A protein and the small-molecule ligand that binds it are described below.
Small molecule (SMILES): CC1=C(/C=C/C(C)=C/C=C/C(C)=C/C=O)C(C)(C)CCC1

Sequence of chain 1.A:
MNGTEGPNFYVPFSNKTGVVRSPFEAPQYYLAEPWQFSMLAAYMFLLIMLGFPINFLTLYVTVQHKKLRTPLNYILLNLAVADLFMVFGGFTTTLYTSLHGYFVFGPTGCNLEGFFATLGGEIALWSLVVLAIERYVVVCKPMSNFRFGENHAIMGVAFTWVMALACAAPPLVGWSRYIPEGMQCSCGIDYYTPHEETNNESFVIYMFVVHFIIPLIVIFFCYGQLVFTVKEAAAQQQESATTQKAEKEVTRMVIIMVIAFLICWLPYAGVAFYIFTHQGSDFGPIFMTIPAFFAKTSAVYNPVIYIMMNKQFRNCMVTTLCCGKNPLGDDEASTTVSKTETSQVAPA

Binding-site contacts:
Ligand atom C19 contacts residue ILE190 of chain 1.A at 3.3 Å (hydrophobic).
Ligand atom C13 contacts residue ALA118 of chain 1.A at 3.7 Å (hydrophobic).
Ligand atom C14 contacts residue GLU114 of chain 1.A at 3.9 Å.
Ligand atom C14 contacts residue CYS188 of chain 1.A at 4.0 Å (hydrophobic).
Ligand atom C18 contacts residue GLY122 of chain 1.A at 3.5 Å.
Ligand atom C20 contacts residue TRP266 of chain 1.A at 3.7 Å (hydrophobic).
Ligand atom C9 contacts residue TYR269 of chain 1.A at 3.8 Å (hydrophobic).
Ligand atom C9 contacts residue TYR192 of chain 1.A at 4.0 Å (hydrophobic).
Ligand atom C17 contacts residue TYR269 of chain 1.A at 4.0 Å (hydrophobic).
Ligand atom C12 contacts residue CYS188 of chain 1.A at 3.6 Å (hydrophobic).
Ligand atom C19 contacts residue TYR192 of chain 1.A at 3.7 Å (hydrophobic).
Ligand atom C17 contacts residue ALA270 of chain 1.A at 3.5 Å (hydrophobic).
Ligand atom C20 contacts residue TYR269 of chain 1.A at 4.0 Å (hydrophobic).
Ligand atom C3 contacts residue PHE213 of chain 1.A at 3.7 Å (hydrophobic).
Ligand atom C5 contacts residue GLU123 of chain 1.A at 3.8 Å.
Ligand atom C8 contacts residue TYR269 of chain 1.A at 3.7 Å (hydrophobic).
Ligand atom C2 contacts residue PHE213 of chain 1.A at 3.4 Å (hydrophobic).
Ligand atom C12 contacts residue ALA118 of chain 1.A at 3.5 Å (hydrophobic).
Ligand atom C4 contacts residue GLU123 of chain 1.A at 3.9 Å.
Ligand atom C19 contacts residue THR119 of chain 1.A at 3.6 Å.
Ligand atom C3 contacts residue GLU123 of chain 1.A at 3.8 Å.
Ligand atom C4 contacts residue PHE262 of chain 1.A at 3.6 Å (hydrophobic).
Ligand atom C10 contacts residue THR119 of chain 1.A at 3.3 Å.
Ligand atom C15 contacts residue SER187 of chain 1.A at 3.8 Å.
Ligand atom C14 contacts residue ALA118 of chain 1.A at 3.6 Å (hydrophobic).
Ligand atom C10 contacts residue TYR269 of chain 1.A at 3.7 Å (hydrophobic).
Ligand atom C9 contacts residue THR119 of chain 1.A at 3.4 Å.
Ligand atom C15 contacts residue ALA293 of chain 1.A at 3.5 Å (hydrophobic).
Ligand atom C15 contacts residue GLU114 of chain 1.A at 4.0 Å.
Ligand atom C18 contacts residue TRP266 of chain 1.A at 3.9 Å (hydrophobic).
Ligand atom C5 contacts residue TRP266 of chain 1.A at 3.9 Å (hydrophobic).
Ligand atom C20 contacts residue ALA293 of chain 1.A at 3.5 Å (hydrophobic).
Ligand atom C18 contacts residue GLU123 of chain 1.A at 3.8 Å.
Ligand atom C11 contacts residue TYR269 of chain 1.A at 3.9 Å (hydrophobic).
Ligand atom C16 contacts residue HIS212 of chain 1.A at 3.9 Å.
Ligand atom C4 contacts residue TRP266 of chain 1.A at 3.8 Å (hydrophobic).
Ligand atom C15 contacts residue LYS297 of chain 1.A at 1.3 Å.
Ligand atom C14 contacts residue LYS297 of chain 1.A at 2.4 Å.
Ligand atom C13 contacts residue LYS297 of chain 1.A at 3.6 Å.
Ligand atom C16 contacts residue MET208 of chain 1.A at 3.8 Å (hydrophobic).